Binding-site contacts:
Ligand atom C8 contacts residue VAL643 of chain 1.A at 3.9 Å (hydrophobic).
Ligand atom O5 contacts residue ASN644 of chain 1.A at 2.4 Å (h-bond).
Ligand atom C3 contacts residue ASN644 of chain 1.A at 3.8 Å.
Ligand atom C2 contacts residue ASN644 of chain 1.A at 2.5 Å.
Ligand atom N2 contacts residue ASN644 of chain 1.A at 2.9 Å (h-bond).
Ligand atom C5 contacts residue ASN644 of chain 1.A at 3.7 Å.
Ligand atom C8 contacts residue ASN644 of chain 1.A at 3.8 Å.
Ligand atom C7 contacts residue ASN644 of chain 1.A at 3.1 Å.
Ligand atom C4 contacts residue ASN644 of chain 1.A at 4.2 Å.
Ligand atom O7 contacts residue ASN644 of chain 1.A at 2.9 Å (h-bond).
Ligand atom C8 contacts residue HIS642 of chain 1.A at 3.5 Å.
Ligand atom C1 contacts residue ASN644 of chain 1.A at 1.4 Å.

The small molecule below binds the protein below.
Small molecule (SMILES): CC(=O)N[C@@H]1[C@@H](O)[C@H](O)[C@@H](CO)O[C@H]1O

Sequence of chain 1.A:
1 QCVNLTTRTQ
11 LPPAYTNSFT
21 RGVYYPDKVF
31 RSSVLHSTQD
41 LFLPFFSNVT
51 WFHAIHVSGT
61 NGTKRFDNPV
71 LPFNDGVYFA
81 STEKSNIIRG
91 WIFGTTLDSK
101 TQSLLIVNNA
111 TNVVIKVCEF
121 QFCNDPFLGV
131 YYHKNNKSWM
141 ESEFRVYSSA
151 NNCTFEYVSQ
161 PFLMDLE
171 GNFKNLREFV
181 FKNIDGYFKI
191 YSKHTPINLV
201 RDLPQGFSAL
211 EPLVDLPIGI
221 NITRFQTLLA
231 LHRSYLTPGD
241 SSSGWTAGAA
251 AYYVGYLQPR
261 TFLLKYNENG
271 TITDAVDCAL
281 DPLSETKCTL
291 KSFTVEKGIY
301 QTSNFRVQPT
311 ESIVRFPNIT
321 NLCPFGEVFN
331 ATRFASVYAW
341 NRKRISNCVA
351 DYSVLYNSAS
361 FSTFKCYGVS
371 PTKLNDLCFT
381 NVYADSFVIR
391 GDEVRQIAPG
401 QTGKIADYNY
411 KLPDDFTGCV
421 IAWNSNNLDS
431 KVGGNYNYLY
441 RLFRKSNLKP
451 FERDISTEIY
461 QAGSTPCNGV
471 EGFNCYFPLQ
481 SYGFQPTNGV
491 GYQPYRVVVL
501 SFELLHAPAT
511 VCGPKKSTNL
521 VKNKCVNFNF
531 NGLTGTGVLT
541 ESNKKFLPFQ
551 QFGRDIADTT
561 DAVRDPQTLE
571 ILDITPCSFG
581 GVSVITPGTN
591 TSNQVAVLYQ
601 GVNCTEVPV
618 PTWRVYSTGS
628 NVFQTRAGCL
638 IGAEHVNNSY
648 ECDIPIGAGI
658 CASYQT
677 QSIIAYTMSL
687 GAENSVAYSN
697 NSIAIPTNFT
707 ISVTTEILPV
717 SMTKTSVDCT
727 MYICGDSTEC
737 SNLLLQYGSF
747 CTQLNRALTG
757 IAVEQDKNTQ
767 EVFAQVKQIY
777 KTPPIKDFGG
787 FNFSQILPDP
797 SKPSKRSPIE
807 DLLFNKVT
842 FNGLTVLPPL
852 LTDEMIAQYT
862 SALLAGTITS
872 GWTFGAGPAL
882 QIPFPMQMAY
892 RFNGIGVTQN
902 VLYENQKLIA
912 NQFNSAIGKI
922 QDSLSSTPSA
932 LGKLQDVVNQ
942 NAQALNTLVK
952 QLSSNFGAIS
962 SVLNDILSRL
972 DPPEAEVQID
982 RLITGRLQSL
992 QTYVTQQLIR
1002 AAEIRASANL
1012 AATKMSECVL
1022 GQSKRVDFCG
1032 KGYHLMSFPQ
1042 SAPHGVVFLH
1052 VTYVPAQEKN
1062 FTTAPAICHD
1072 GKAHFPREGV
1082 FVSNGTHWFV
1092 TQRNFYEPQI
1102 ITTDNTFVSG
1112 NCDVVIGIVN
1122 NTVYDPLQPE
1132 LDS